Sequence of chain 26.T:
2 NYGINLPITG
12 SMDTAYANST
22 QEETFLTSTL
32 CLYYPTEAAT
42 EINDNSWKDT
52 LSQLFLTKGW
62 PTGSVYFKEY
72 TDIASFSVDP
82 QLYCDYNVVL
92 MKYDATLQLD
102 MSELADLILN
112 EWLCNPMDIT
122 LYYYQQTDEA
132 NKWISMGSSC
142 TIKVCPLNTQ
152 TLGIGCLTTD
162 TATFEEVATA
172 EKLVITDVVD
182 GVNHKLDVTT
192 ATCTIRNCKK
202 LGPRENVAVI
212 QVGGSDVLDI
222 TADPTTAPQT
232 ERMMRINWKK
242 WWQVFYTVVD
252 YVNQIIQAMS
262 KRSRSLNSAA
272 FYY

A protein and the small-molecule ligand that binds it are described below.
Small molecule (SMILES): CC(=O)N[C@H]1[C@H](O[C@H]2[C@H](O)[C@@H](NC(C)=O)CO[C@@H]2CO)O[C@H](CO)[C@@H](O)[C@@H]1O

Binding-site contacts:
Ligand atom C3 contacts residue ASN19 of chain 26.T at 4.1 Å.
Ligand atom C1 contacts residue ASN19 of chain 26.T at 1.7 Å.
Ligand atom O7 contacts residue ASN19 of chain 26.T at 4.1 Å.
Ligand atom C2 contacts residue ASN19 of chain 26.T at 3.0 Å.
Ligand atom C8 contacts residue ASN19 of chain 26.T at 4.3 Å.
Ligand atom C5 contacts residue ASN19 of chain 26.T at 3.8 Å.
Ligand atom O5 contacts residue ASN19 of chain 26.T at 2.8 Å (h-bond).
Ligand atom N2 contacts residue ASN19 of chain 26.T at 3.1 Å (h-bond).
Ligand atom C7 contacts residue ASN19 of chain 26.T at 3.6 Å.